This protein binds this small molecule.
Small molecule (SMILES): CC[C@H]1OC(=O)C[C@@H](O)[C@H](C)[C@@H](O[C@@H]2O[C@H](C)[C@@H](O[C@H]3C[C@@](C)(O)[C@@H](O)[C@H](C)O3)[C@H](N(C)C)[C@H]2O)[C@@H](CC=O)C[C@@H](C)C(=O)/C=C/C(C)=C/[C@@H]1CO[C@@H]1O[C@H](C)[C@@H](O)[C@@H](OC)[C@H]1OC

Binding-site contacts:
Ligand atom C6A contacts residue GLN274 of chain 1.B at 3.7 Å.
Ligand atom C20 contacts residue GLN270 of chain 1.B at 3.3 Å.
Ligand atom C18 contacts residue PRO340 of chain 1.B at 3.7 Å (hydrophobic).
Ligand atom C4B contacts residue CYS212 of chain 1.B at 4.1 Å (hydrophobic).
Ligand atom O3 contacts residue ILE338 of chain 1.B at 2.9 Å (h-bond).
Ligand atom C20 contacts residue GLU273 of chain 1.B at 3.6 Å.
Ligand atom O2A contacts residue PRO340 of chain 1.B at 3.8 Å.
Ligand atom O20 contacts residue GLU273 of chain 1.B at 3.7 Å.
Ligand atom C7 contacts residue GLN270 of chain 1.B at 4.1 Å.
Ligand atom C7B contacts residue CYS212 of chain 1.B at 3.9 Å (hydrophobic).
Ligand atom O4B contacts residue CYS212 of chain 1.B at 3.3 Å (h-bond).
Ligand atom C1 contacts residue GLU337 of chain 1.B at 4.1 Å.
Ligand atom O3C contacts residue ARG277 of chain 1.B at 3.0 Å (salt-bridge).
Ligand atom O3 contacts residue GLN274 of chain 1.B at 3.3 Å.
Ligand atom C2 contacts residue ILE338 of chain 1.B at 3.9 Å (hydrophobic).
Ligand atom C18 contacts residue GLU337 of chain 1.B at 4.0 Å.
Ligand atom C4B contacts residue ARG215 of chain 1.B at 3.8 Å.
Ligand atom C7B contacts residue GLN271 of chain 1.B at 4.2 Å.
Ligand atom C6B contacts residue ARG215 of chain 1.B at 3.8 Å.
Ligand atom C17 contacts residue GLU337 of chain 1.B at 3.7 Å.
Ligand atom C20 contacts residue GLN274 of chain 1.B at 4.1 Å.
Ligand atom O20 contacts residue GLN274 of chain 1.B at 3.5 Å.
Ligand atom C5A contacts residue GLN274 of chain 1.B at 3.6 Å.
Ligand atom O3B contacts residue CYS212 of chain 1.B at 2.9 Å (h-bond).
Ligand atom O20 contacts residue GLN270 of chain 1.B at 3.8 Å.
Ligand atom O4B contacts residue GLU213 of chain 1.B at 2.9 Å (salt-bridge).
Ligand atom C8C contacts residue ARG277 of chain 1.B at 3.3 Å.
Ligand atom C7B contacts residue GLU213 of chain 1.B at 3.9 Å.
Ligand atom C3 contacts residue ILE338 of chain 1.B at 3.9 Å (hydrophobic).
Ligand atom O5A contacts residue GLN274 of chain 1.B at 4.1 Å.
Ligand atom C3B contacts residue CYS212 of chain 1.B at 3.8 Å (hydrophobic).
Ligand atom O9 contacts residue GLU273 of chain 1.B at 3.6 Å (salt-bridge).
Ligand atom O1 contacts residue ARG277 of chain 1.B at 3.5 Å.
Ligand atom O4B contacts residue ARG215 of chain 1.B at 3.7 Å.
Ligand atom C6C contacts residue ILE338 of chain 1.B at 4.2 Å (hydrophobic).
Ligand atom C1A contacts residue GLN274 of chain 1.B at 4.0 Å.
Ligand atom C19 contacts residue GLN270 of chain 1.B at 3.7 Å.
Ligand atom C2 contacts residue GLU337 of chain 1.B at 3.3 Å.
Ligand atom C18 contacts residue ILE338 of chain 1.B at 3.9 Å (hydrophobic).
Ligand atom C4B contacts residue GLU213 of chain 1.B at 3.6 Å.

Sequence of chain 1.B:
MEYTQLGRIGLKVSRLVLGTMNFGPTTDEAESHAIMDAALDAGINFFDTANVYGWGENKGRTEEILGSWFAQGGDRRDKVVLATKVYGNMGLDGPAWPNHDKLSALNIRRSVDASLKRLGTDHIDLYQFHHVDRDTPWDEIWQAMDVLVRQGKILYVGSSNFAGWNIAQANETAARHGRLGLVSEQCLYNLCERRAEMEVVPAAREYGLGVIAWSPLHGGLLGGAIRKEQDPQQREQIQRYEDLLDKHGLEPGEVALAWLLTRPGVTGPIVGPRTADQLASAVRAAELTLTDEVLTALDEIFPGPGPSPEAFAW